Sequence of chain 1.A:
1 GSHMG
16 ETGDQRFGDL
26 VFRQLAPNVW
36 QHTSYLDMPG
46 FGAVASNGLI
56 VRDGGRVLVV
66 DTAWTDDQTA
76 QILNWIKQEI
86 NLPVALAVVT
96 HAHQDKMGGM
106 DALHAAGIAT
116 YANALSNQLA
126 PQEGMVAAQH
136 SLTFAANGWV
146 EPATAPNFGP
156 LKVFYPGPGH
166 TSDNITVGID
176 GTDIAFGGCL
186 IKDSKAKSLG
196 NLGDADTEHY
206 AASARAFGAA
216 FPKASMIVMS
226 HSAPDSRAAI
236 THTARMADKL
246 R

A protein and the small-molecule ligand that binds it are described below.
Small molecule (SMILES): Cc1oc(C)c(S(N)(=O)=O)c1C(=O)O

Binding-site contacts:
Ligand atom N1 contacts residue ASP100 of chain 1.A at 2.7 Å (salt-bridge).
Ligand atom C6 contacts residue MET4 of chain 1.A at 3.5 Å (hydrophobic).
Ligand atom C2 contacts residue HIS226 of chain 1.A at 3.2 Å.
Ligand atom S contacts residue HIS98 of chain 1.A at 3.4 Å (h-bond).
Ligand atom N1 contacts residue ZN1 of chain 1.D at 2.0 Å.
Ligand atom C5 contacts residue LYS187 of chain 1.A at 3.6 Å.
Ligand atom C5 contacts residue ASN196 of chain 1.A at 3.7 Å.
Ligand atom O5 contacts residue ZN1 of chain 1.D at 2.1 Å.
Ligand atom O4 contacts residue HIS165 of chain 1.A at 3.8 Å.
Ligand atom O5 contacts residue HIS165 of chain 1.A at 3.1 Å.
Ligand atom C1 contacts residue HIS226 of chain 1.A at 3.7 Å.
Ligand atom O4 contacts residue LYS187 of chain 1.A at 2.8 Å (salt-bridge).
Ligand atom C4 contacts residue HIS226 of chain 1.A at 3.6 Å.
Ligand atom O3 contacts residue HIS165 of chain 1.A at 3.0 Å.
Ligand atom S contacts residue ASP100 of chain 1.A at 3.7 Å.
Ligand atom N1 contacts residue CYS184 of chain 1.A at 3.6 Å (h-bond).
Ligand atom O2 contacts residue HIS98 of chain 1.A at 3.5 Å (h-bond).
Ligand atom O3 contacts residue ZN1 of chain 1.C at 2.8 Å.
Ligand atom C2 contacts residue ASN196 of chain 1.A at 3.7 Å.
Ligand atom N1 contacts residue ZN1 of chain 1.C at 2.1 Å.
Ligand atom S contacts residue ZN1 of chain 1.D at 3.1 Å.
Ligand atom O4 contacts residue ASN196 of chain 1.A at 2.9 Å (h-bond).
Ligand atom O5 contacts residue CYS184 of chain 1.A at 3.2 Å.
Ligand atom N1 contacts residue HIS165 of chain 1.A at 3.5 Å (h-bond).
Ligand atom C1 contacts residue ZN1 of chain 1.D at 3.2 Å.
Ligand atom C2 contacts residue ZN1 of chain 1.D at 3.2 Å.
Ligand atom N1 contacts residue HIS96 of chain 1.A at 3.5 Å (h-bond).
Ligand atom O2 contacts residue ZN1 of chain 1.C at 3.6 Å.
Ligand atom O3 contacts residue ASN196 of chain 1.A at 2.9 Å (h-bond).
Ligand atom C5 contacts residue HIS226 of chain 1.A at 3.3 Å.
Ligand atom O4 contacts residue GLY195 of chain 1.A at 3.6 Å.
Ligand atom O5 contacts residue HIS226 of chain 1.A at 2.9 Å (h-bond).
Ligand atom O3 contacts residue HIS98 of chain 1.A at 3.1 Å (h-bond).
Ligand atom C5 contacts residue HIS165 of chain 1.A at 3.5 Å.
Ligand atom C6 contacts residue TRP69 of chain 1.A at 3.6 Å (hydrophobic).
Ligand atom C5 contacts residue ZN1 of chain 1.D at 3.1 Å.
Ligand atom O5 contacts residue LYS187 of chain 1.A at 3.6 Å (salt-bridge).
Ligand atom S contacts residue ZN1 of chain 1.C at 2.9 Å.
Ligand atom N1 contacts residue HIS98 of chain 1.A at 3.4 Å (h-bond).
Ligand atom O2 contacts residue ASP100 of chain 1.A at 3.6 Å (salt-bridge).